Sequence of chain 1.C:
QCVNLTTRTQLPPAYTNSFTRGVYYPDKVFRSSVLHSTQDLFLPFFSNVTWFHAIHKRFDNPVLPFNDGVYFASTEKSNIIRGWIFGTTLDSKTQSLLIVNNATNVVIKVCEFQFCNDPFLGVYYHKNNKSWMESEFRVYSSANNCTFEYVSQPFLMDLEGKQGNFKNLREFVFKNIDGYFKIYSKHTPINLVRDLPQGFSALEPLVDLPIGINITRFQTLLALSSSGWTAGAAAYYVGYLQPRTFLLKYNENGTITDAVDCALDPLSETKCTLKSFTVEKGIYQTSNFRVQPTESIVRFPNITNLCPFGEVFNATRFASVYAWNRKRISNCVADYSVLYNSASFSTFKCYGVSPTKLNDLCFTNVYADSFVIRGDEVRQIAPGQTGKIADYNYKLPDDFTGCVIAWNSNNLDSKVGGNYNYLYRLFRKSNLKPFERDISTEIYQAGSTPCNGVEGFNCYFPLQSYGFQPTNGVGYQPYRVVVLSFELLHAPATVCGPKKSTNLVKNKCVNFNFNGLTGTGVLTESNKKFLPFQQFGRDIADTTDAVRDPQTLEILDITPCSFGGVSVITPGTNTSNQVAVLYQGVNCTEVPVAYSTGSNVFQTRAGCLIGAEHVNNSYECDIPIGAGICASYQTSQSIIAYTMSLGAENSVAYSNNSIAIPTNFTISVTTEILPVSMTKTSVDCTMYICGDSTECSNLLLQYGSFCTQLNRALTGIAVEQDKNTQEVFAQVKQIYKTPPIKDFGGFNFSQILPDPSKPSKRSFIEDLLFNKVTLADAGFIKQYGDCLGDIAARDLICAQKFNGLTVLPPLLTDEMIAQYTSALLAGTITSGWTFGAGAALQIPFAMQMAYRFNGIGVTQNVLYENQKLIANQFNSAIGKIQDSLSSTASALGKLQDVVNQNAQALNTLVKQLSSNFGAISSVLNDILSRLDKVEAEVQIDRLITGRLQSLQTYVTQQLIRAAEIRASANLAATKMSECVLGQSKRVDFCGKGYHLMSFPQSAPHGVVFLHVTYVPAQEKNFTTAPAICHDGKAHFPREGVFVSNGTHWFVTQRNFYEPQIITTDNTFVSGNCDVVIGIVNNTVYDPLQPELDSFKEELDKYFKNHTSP

This small molecule binds to this protein.
Small molecule (SMILES): CC(=O)N[C@@H]1[C@@H](O)[C@H](O)[C@@H](CO)O[C@H]1O

Binding-site contacts:
Ligand atom C7 contacts residue ASN165 of chain 1.C at 3.2 Å.
Ligand atom C1 contacts residue GLU132 of chain 1.C at 3.8 Å.
Ligand atom C5 contacts residue ASN165 of chain 1.C at 4.0 Å.
Ligand atom O7 contacts residue ASN165 of chain 1.C at 2.7 Å (h-bond).
Ligand atom C3 contacts residue ASN165 of chain 1.C at 4.1 Å.
Ligand atom N2 contacts residue ASN165 of chain 1.C at 3.0 Å (h-bond).
Ligand atom C2 contacts residue ASN165 of chain 1.C at 2.7 Å.
Ligand atom C8 contacts residue ASN165 of chain 1.C at 4.3 Å.
Ligand atom C1 contacts residue ASN165 of chain 1.C at 1.7 Å.
Ligand atom O5 contacts residue GLU132 of chain 1.C at 4.3 Å.
Ligand atom O5 contacts residue ASN165 of chain 1.C at 2.8 Å (h-bond).